Sequence of chain 3.B:
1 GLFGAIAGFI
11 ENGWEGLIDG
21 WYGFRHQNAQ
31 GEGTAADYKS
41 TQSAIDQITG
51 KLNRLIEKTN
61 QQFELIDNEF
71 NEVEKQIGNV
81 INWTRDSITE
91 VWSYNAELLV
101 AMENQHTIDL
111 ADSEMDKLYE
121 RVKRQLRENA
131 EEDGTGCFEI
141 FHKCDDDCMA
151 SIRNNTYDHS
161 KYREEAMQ

Binding-site contacts:
Ligand atom C1 contacts residue ASN82 of chain 3.B at 1.5 Å.
Ligand atom C5 contacts residue ASN82 of chain 3.B at 3.8 Å.
Ligand atom N2 contacts residue ASN82 of chain 3.B at 3.3 Å (h-bond).
Ligand atom O5 contacts residue ASN82 of chain 3.B at 2.4 Å (h-bond).
Ligand atom O7 contacts residue GLU72 of chain 3.B at 4.4 Å.
Ligand atom C8 contacts residue GLU72 of chain 3.B at 4.0 Å.
Ligand atom C7 contacts residue ASN82 of chain 3.B at 3.9 Å.
Ligand atom C7 contacts residue LYS75 of chain 3.B at 3.6 Å.
Ligand atom O7 contacts residue LYS75 of chain 3.B at 2.9 Å (salt-bridge).
Ligand atom C3 contacts residue ASN82 of chain 3.B at 4.0 Å.
Ligand atom O3 contacts residue LYS75 of chain 3.B at 4.3 Å.
Ligand atom C7 contacts residue GLY78 of chain 3.B at 4.3 Å.
Ligand atom C8 contacts residue GLY78 of chain 3.B at 3.7 Å.
Ligand atom O7 contacts residue ASN79 of chain 3.B at 3.5 Å (h-bond).
Ligand atom N2 contacts residue GLY78 of chain 3.B at 4.3 Å.
Ligand atom O6 contacts residue ARG295 of chain 3.A at 4.5 Å.
Ligand atom C2 contacts residue ASN82 of chain 3.B at 2.7 Å.
Ligand atom O7 contacts residue ASN82 of chain 3.B at 3.9 Å.
Ligand atom C8 contacts residue LYS75 of chain 3.B at 3.5 Å.
Ligand atom O3 contacts residue GLU72 of chain 3.B at 3.8 Å.
Ligand atom C7 contacts residue GLU72 of chain 3.B at 4.1 Å.
Ligand atom C8 contacts residue ASN79 of chain 3.B at 4.0 Å.
Ligand atom C7 contacts residue ASN79 of chain 3.B at 3.9 Å.
Ligand atom C4 contacts residue ASN82 of chain 3.B at 4.2 Å.

Sequence of chain 3.A:
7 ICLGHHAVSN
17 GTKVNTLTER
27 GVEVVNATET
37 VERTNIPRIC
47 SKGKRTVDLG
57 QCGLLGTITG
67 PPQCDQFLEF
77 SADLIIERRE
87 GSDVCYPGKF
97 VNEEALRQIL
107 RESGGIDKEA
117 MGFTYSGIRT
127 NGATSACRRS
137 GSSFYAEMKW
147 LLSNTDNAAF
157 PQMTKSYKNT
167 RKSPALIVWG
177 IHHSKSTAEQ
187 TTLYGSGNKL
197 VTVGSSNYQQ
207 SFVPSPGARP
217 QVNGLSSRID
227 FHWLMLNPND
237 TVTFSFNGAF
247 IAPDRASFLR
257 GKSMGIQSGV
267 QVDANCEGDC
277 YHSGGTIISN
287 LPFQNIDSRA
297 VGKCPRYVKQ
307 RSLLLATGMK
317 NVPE

This protein binds this small molecule.
Small molecule (SMILES): CC(=O)N[C@@H]1[C@@H](O)[C@H](O)[C@@H](CO)O[C@H]1O